Sequence of chain 1.C:
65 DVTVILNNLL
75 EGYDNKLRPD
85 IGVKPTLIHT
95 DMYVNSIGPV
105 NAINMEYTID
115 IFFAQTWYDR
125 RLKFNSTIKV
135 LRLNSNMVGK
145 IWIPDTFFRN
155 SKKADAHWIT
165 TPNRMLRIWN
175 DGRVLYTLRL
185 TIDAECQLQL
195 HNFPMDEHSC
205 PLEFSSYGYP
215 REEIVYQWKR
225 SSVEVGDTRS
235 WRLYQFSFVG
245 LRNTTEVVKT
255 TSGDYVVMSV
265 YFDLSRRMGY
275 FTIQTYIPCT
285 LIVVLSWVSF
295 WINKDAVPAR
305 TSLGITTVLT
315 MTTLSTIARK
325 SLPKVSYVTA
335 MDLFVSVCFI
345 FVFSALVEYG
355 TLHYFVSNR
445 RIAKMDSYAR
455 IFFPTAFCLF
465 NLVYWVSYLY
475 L

Sequence of chain 1.A:
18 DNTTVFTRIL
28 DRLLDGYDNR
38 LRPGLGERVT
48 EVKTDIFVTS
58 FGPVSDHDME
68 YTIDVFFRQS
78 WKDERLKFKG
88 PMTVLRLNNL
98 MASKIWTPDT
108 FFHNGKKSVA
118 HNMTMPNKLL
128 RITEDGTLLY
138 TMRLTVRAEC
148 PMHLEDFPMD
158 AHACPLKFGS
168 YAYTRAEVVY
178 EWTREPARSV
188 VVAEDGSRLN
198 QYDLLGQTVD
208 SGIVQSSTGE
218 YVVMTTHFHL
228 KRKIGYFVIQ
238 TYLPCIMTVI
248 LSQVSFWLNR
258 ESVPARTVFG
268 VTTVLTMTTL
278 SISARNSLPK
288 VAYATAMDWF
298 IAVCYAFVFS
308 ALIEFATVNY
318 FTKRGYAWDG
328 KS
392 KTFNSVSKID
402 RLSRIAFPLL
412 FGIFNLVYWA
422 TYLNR

Binding-site contacts:
Ligand atom O11 contacts residue ILE280 of chain 1.B at 3.4 Å.
Ligand atom C10 contacts residue THR269 of chain 1.A at 3.4 Å.
Ligand atom C05 contacts residue THR269 of chain 1.A at 3.3 Å.
Ligand atom O18 contacts residue VAL265 of chain 1.D at 3.3 Å.
Ligand atom C01 contacts residue LEU272 of chain 1.D at 3.8 Å (hydrophobic).
Ligand atom O16 contacts residue SER306 of chain 1.C at 2.8 Å (h-bond).
Ligand atom C06 contacts residue THR281 of chain 1.E at 3.5 Å.
Ligand atom C13 contacts residue THR310 of chain 1.C at 3.4 Å.
Ligand atom C03 contacts residue THR281 of chain 1.E at 3.6 Å.
Ligand atom C10 contacts residue VAL265 of chain 1.A at 3.7 Å (hydrophobic).
Ligand atom C14 contacts residue SER306 of chain 1.C at 3.6 Å.
Ligand atom C03 contacts residue LEU284 of chain 1.E at 3.6 Å (hydrophobic).
Ligand atom C05 contacts residue THR281 of chain 1.E at 3.4 Å.
Ligand atom O11 contacts residue VAL265 of chain 1.A at 3.3 Å.
Ligand atom C03 contacts residue THR269 of chain 1.D at 3.5 Å.
Ligand atom O19 contacts residue THR281 of chain 1.E at 3.8 Å.
Ligand atom O18 contacts residue ALA277 of chain 1.E at 3.4 Å.
Ligand atom C13 contacts residue THR281 of chain 1.B at 3.3 Å.
Ligand atom O20 contacts residue THR310 of chain 1.C at 2.3 Å (h-bond).
Ligand atom C17 contacts residue VAL265 of chain 1.A at 3.5 Å (hydrophobic).
Ligand atom C14 contacts residue ALA277 of chain 1.B at 3.7 Å (hydrophobic).
Ligand atom C17 contacts residue ALA277 of chain 1.E at 4.0 Å (hydrophobic).
Ligand atom O11 contacts residue THR269 of chain 1.A at 3.7 Å.
Ligand atom C04 contacts residue THR269 of chain 1.A at 3.7 Å.
Ligand atom C21 contacts residue THR269 of chain 1.D at 3.2 Å.
Ligand atom O19 contacts residue VAL265 of chain 1.A at 3.7 Å.
Ligand atom C10 contacts residue THR281 of chain 1.B at 3.4 Å.
Ligand atom O12 contacts residue VAL265 of chain 1.A at 3.4 Å.
Ligand atom O11 contacts residue ALA277 of chain 1.B at 3.7 Å.
Ligand atom O19 contacts residue ALA277 of chain 1.E at 3.6 Å.
Ligand atom C01 contacts residue LEU313 of chain 1.C at 3.7 Å (hydrophobic).
Ligand atom C09 contacts residue THR281 of chain 1.B at 3.4 Å.
Ligand atom C21 contacts residue VAL265 of chain 1.D at 3.8 Å (hydrophobic).
Ligand atom O12 contacts residue THR269 of chain 1.A at 2.8 Å (h-bond).
Ligand atom O11 contacts residue THR281 of chain 1.B at 2.9 Å (h-bond).
Ligand atom O16 contacts residue VAL265 of chain 1.D at 4.0 Å.
Ligand atom C08 contacts residue THR310 of chain 1.C at 3.5 Å.
Ligand atom C08 contacts residue THR281 of chain 1.B at 3.8 Å.
Ligand atom O18 contacts residue VAL265 of chain 1.A at 3.3 Å.
Ligand atom C17 contacts residue VAL265 of chain 1.D at 3.8 Å (hydrophobic).

Sequence of chain 1.B:
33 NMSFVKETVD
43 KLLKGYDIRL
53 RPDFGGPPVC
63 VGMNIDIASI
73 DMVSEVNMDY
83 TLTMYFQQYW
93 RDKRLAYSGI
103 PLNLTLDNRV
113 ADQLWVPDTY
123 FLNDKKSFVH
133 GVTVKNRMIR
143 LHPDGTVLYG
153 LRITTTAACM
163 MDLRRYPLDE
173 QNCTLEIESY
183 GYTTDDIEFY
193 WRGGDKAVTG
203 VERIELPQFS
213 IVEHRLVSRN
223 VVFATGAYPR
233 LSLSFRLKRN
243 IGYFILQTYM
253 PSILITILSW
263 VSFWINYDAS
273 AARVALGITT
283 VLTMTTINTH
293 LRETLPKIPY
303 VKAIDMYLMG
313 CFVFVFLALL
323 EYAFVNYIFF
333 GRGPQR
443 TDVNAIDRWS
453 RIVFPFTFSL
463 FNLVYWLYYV

Sequence of chain 1.D:
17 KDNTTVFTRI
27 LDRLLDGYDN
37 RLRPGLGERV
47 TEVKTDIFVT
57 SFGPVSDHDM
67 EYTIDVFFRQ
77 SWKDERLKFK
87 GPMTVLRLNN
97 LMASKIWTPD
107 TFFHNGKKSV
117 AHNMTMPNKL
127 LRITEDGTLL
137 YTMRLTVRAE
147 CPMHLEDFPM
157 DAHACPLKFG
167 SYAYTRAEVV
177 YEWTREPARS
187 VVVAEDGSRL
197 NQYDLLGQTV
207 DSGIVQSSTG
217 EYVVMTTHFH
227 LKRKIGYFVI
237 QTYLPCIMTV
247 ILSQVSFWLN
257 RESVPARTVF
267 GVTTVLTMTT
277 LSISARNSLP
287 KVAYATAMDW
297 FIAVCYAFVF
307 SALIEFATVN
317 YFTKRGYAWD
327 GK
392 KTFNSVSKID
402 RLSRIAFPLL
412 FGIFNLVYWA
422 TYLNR

This small molecule binds to this protein.
Small molecule (SMILES): C=C(C)[C@@H]1[C@H]2OC(=O)[C@@H]1[C@]1(O)C[C@H]3O[C@]34C(=O)O[C@H]2[C@]14C

Sequence of chain 1.E:
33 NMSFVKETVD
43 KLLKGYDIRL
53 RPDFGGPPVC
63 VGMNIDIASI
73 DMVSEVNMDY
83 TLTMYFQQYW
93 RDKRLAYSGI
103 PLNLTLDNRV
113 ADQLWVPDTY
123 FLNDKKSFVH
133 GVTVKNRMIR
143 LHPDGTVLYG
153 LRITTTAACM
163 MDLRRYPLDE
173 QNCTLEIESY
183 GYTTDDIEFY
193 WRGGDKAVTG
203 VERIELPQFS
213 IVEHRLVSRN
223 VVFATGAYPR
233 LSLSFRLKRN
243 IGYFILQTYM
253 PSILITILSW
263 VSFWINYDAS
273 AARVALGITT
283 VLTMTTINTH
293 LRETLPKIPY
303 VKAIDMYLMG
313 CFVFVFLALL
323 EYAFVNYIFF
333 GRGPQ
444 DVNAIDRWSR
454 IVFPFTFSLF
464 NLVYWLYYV